Binding-site contacts:
Ligand atom C8 contacts residue ILE791 of chain 1.B at 3.7 Å (hydrophobic).
Ligand atom C3 contacts residue ASN706 of chain 1.C at 3.9 Å.
Ligand atom C5 contacts residue TYR793 of chain 1.B at 3.9 Å (hydrophobic).
Ligand atom C1 contacts residue ASN706 of chain 1.C at 1.4 Å.
Ligand atom C4 contacts residue ASN706 of chain 1.C at 4.1 Å.
Ligand atom O5 contacts residue ASN706 of chain 1.C at 2.4 Å (h-bond).
Ligand atom O5 contacts residue TYR793 of chain 1.B at 3.8 Å.
Ligand atom O4 contacts residue ASN706 of chain 1.C at 4.3 Å.
Ligand atom O4 contacts residue TYR793 of chain 1.B at 4.3 Å.
Ligand atom C7 contacts residue ASN706 of chain 1.C at 4.2 Å.
Ligand atom N2 contacts residue ASN706 of chain 1.C at 3.1 Å (h-bond).
Ligand atom C5 contacts residue ASN706 of chain 1.C at 3.6 Å.
Ligand atom C2 contacts residue ASN706 of chain 1.C at 2.6 Å.
Ligand atom C1 contacts residue TYR793 of chain 1.B at 3.6 Å (hydrophobic).

Sequence of chain 1.C:
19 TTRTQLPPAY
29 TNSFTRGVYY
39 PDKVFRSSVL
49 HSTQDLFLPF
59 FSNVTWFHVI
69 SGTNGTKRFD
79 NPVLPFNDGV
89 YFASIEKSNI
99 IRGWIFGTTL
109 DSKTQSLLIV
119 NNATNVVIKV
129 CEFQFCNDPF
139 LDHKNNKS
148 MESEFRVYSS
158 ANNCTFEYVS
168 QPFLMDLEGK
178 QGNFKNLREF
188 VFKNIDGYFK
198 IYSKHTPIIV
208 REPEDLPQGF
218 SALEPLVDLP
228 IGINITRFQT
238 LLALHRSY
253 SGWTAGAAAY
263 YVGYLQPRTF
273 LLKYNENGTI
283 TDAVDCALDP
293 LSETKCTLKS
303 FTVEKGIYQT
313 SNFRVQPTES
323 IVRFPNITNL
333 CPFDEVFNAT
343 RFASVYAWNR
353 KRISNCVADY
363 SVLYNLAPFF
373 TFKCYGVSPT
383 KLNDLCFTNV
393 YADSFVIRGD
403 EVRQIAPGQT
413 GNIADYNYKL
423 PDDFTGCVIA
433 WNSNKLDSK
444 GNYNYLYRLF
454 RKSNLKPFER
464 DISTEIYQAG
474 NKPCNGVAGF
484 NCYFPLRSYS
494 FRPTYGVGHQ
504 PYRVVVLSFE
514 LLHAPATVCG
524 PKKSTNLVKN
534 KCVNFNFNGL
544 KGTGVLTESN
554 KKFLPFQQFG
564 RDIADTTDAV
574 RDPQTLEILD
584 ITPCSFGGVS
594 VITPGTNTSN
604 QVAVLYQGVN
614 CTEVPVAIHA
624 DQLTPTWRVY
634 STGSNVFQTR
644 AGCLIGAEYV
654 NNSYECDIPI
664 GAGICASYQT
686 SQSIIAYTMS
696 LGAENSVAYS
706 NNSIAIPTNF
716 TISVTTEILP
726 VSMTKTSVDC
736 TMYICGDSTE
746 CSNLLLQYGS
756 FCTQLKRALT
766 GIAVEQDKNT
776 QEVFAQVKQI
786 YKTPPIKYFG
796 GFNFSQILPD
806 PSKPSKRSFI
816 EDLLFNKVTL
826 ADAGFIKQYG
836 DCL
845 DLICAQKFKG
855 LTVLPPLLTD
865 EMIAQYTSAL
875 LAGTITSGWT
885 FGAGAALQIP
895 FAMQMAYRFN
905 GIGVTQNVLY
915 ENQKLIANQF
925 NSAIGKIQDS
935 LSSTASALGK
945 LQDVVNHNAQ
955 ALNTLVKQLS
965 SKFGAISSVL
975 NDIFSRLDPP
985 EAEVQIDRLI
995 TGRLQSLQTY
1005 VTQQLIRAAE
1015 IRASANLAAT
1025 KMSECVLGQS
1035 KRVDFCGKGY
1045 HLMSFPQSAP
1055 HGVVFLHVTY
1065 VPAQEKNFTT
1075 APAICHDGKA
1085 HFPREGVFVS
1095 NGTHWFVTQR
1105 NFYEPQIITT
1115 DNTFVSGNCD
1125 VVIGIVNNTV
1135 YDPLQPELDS

Sequence of chain 1.B:
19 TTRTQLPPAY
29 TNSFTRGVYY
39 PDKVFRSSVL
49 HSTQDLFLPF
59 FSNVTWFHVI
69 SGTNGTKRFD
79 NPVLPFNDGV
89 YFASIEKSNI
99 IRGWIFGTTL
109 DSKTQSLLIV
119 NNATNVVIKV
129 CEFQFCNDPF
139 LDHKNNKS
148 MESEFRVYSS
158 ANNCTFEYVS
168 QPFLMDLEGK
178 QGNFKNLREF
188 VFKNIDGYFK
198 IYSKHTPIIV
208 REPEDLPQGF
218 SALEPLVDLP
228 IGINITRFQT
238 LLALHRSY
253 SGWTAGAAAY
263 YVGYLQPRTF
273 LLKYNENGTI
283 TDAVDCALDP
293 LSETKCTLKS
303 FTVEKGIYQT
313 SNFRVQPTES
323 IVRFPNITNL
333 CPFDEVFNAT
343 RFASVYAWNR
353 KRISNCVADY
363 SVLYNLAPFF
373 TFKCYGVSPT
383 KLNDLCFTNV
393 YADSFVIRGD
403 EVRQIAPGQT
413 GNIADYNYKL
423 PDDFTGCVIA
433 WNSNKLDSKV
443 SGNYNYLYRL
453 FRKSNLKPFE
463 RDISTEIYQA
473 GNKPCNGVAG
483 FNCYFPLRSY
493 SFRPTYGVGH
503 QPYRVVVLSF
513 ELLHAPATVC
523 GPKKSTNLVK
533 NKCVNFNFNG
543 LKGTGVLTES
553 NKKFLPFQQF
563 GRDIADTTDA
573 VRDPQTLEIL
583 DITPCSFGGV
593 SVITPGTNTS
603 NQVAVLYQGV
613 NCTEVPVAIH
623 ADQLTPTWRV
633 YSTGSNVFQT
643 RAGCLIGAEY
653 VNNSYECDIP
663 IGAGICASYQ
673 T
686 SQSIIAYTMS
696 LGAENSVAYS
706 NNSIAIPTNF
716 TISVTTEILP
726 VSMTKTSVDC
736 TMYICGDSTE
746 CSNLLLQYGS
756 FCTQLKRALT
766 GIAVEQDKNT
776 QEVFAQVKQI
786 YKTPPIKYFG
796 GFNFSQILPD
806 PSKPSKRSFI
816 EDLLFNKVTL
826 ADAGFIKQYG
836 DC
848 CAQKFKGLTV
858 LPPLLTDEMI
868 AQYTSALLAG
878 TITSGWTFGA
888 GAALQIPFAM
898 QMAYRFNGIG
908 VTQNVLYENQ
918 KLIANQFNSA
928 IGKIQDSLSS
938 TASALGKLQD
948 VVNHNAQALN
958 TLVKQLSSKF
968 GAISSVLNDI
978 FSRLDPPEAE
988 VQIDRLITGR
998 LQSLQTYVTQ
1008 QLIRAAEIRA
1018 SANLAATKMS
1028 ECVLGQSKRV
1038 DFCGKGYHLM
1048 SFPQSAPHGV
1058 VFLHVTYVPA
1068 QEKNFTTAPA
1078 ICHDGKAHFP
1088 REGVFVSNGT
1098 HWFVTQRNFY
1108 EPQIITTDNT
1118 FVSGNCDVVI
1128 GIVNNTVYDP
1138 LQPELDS

A small-molecule ligand and the protein it binds are described below.
Small molecule (SMILES): CC(=O)N[C@H]1[C@H](O[C@H]2[C@H](O)[C@@H](NC(C)=O)CO[C@@H]2CO)O[C@H](CO)[C@@H](O[C@@H]2O[C@H](CO)[C@@H](O)[C@H](O)[C@@H]2O)[C@@H]1O